Binding-site contacts:
Ligand atom C10 contacts residue HIS221 of chain 1.B at 3.6 Å.
Ligand atom N05 contacts residue HIS93 of chain 1.B at 3.1 Å (h-bond).
Ligand atom S01 contacts residue HIS160 of chain 1.B at 3.3 Å.
Ligand atom C10 contacts residue TRP64 of chain 1.B at 3.9 Å (hydrophobic).
Ligand atom C13 contacts residue HIS221 of chain 1.B at 4.2 Å.
Ligand atom N04 contacts residue ZN1 of chain 1.I at 3.8 Å.
Ligand atom C14 contacts residue TRP64 of chain 1.B at 4.0 Å (hydrophobic).
Ligand atom S01 contacts residue CYS179 of chain 1.B at 3.7 Å.
Ligand atom N04 contacts residue HIS93 of chain 1.B at 3.1 Å (h-bond).
Ligand atom N04 contacts residue ASP95 of chain 1.B at 3.8 Å.
Ligand atom C13 contacts residue ZN1 of chain 1.I at 2.9 Å.
Ligand atom N06 contacts residue TRP64 of chain 1.B at 3.7 Å.
Ligand atom C13 contacts residue ASP95 of chain 1.B at 3.5 Å.
Ligand atom C16 contacts residue GLN94 of chain 1.B at 3.6 Å.
Ligand atom S01 contacts residue ZN1 of chain 1.H at 3.7 Å.
Ligand atom C18 contacts residue TRP64 of chain 1.B at 4.0 Å (hydrophobic).
Ligand atom C13 contacts residue ZN1 of chain 1.H at 3.1 Å.
Ligand atom N03 contacts residue ZN1 of chain 1.H at 4.1 Å.
Ligand atom C10 contacts residue ASP95 of chain 1.B at 3.2 Å.
Ligand atom N05 contacts residue ZN1 of chain 1.H at 3.0 Å.
Ligand atom C12 contacts residue ZN1 of chain 1.H at 4.1 Å.
Ligand atom S01 contacts residue ASP95 of chain 1.B at 3.7 Å.
Ligand atom N03 contacts residue ASP95 of chain 1.B at 3.4 Å (salt-bridge).
Ligand atom N06 contacts residue GLN94 of chain 1.B at 3.1 Å (h-bond).
Ligand atom C16 contacts residue TRP64 of chain 1.B at 3.7 Å (hydrophobic).
Ligand atom C12 contacts residue ASP95 of chain 1.B at 3.9 Å.
Ligand atom S01 contacts residue HIS221 of chain 1.B at 3.3 Å (h-bond).
Ligand atom C16 contacts residue ASP95 of chain 1.B at 4.1 Å.
Ligand atom N03 contacts residue ZN1 of chain 1.I at 3.4 Å.
Ligand atom C17 contacts residue MET38 of chain 1.B at 3.9 Å (hydrophobic).
Ligand atom N04 contacts residue HIS160 of chain 1.B at 3.2 Å (h-bond).
Ligand atom N04 contacts residue HIS91 of chain 1.B at 3.9 Å.
Ligand atom C10 contacts residue ZN1 of chain 1.I at 3.4 Å.
Ligand atom S01 contacts residue ZN1 of chain 1.I at 2.2 Å.
Ligand atom C13 contacts residue HIS160 of chain 1.B at 3.7 Å.
Ligand atom C08 contacts residue HIS221 of chain 1.B at 3.5 Å.
Ligand atom N05 contacts residue ASP95 of chain 1.B at 3.9 Å.
Ligand atom C07 contacts residue HIS221 of chain 1.B at 4.0 Å.
Ligand atom N04 contacts residue ZN1 of chain 1.H at 2.1 Å.
Ligand atom C18 contacts residue GLN94 of chain 1.B at 3.6 Å.

Sequence of chain 1.B:
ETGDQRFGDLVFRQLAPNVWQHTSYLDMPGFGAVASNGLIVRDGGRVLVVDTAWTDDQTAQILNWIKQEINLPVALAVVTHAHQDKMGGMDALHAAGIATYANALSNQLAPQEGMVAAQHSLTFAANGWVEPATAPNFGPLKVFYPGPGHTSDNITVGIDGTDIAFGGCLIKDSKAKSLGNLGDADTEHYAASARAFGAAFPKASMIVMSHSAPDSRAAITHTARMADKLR

A small-molecule ligand and the protein it binds are described below.
Small molecule (SMILES): S=c1[nH]nc(-c2cccnc2)n1C[C@@H]1CCCO1